Binding-site contacts:
Ligand atom C5 contacts residue THR18 of chain 1.D at 3.0 Å.
Ligand atom O3 contacts residue THR18 of chain 1.D at 4.3 Å.
Ligand atom C4 contacts residue THR18 of chain 1.D at 3.6 Å.
Ligand atom O6 contacts residue ARG100 of chain 1.F at 3.3 Å.
Ligand atom C6 contacts residue THR18 of chain 1.D at 4.4 Å.
Ligand atom C2 contacts residue ARG100 of chain 1.F at 4.0 Å.
Ligand atom O2 contacts residue PRO59 of chain 1.D at 4.0 Å.
Ligand atom O2 contacts residue THR18 of chain 1.D at 2.6 Å (h-bond).
Ligand atom C6 contacts residue PRO59 of chain 1.D at 4.4 Å (hydrophobic).
Ligand atom O5 contacts residue ARG100 of chain 1.F at 3.8 Å.
Ligand atom O2 contacts residue ARG100 of chain 1.F at 2.6 Å (salt-bridge).
Ligand atom C2 contacts residue THR18 of chain 1.D at 2.3 Å.
Ligand atom O2 contacts residue CYS58 of chain 1.D at 3.6 Å.
Ligand atom C1 contacts residue ARG100 of chain 1.F at 4.4 Å.
Ligand atom C5 contacts residue ARG100 of chain 1.F at 4.0 Å.
Ligand atom C3 contacts residue THR18 of chain 1.D at 3.0 Å.
Ligand atom O5 contacts residue THR18 of chain 1.D at 2.4 Å (h-bond).
Ligand atom C6 contacts residue ARG100 of chain 1.F at 4.2 Å.
Ligand atom C1 contacts residue THR18 of chain 1.D at 1.4 Å.

Sequence of chain 1.D:
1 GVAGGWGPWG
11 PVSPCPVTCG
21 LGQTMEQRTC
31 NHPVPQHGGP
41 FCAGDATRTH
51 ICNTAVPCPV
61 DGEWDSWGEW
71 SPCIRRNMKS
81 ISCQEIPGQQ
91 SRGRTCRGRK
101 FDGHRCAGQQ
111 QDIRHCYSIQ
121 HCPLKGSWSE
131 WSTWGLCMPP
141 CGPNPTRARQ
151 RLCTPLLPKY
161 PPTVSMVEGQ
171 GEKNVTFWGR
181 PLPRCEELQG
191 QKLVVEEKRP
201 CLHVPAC

Sequence of chain 1.F:
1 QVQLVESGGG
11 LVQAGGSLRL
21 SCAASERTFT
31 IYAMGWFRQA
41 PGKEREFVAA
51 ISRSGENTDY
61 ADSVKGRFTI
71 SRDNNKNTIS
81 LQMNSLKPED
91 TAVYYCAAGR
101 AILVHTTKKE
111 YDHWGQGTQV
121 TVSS

The protein below binds the small molecule below.
Small molecule (SMILES): C[C@@H]1OC[C@@H](O)[C@H](O[C@@H]2O[C@H](CO)[C@@H](O)[C@H](O)[C@H]2O)[C@@H]1O